Sequence of chain 1.C:
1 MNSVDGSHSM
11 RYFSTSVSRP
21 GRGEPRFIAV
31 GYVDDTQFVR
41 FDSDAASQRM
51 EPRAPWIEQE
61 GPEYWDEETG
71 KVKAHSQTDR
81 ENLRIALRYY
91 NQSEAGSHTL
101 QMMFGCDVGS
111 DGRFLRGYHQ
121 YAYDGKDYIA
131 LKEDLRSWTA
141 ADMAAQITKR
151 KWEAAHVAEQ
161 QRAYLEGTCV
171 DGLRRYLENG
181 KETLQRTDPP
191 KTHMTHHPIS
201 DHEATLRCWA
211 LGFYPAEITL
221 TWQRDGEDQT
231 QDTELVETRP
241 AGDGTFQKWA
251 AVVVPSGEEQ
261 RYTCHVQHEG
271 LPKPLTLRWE

The protein below binds the small molecule below.
Small molecule (SMILES): CC(C)C[C@H](NC(=O)[C@H](CCCN=C(N)N)NC(=O)[C@H](Cc1ccc(O)cc1)NC(=O)[C@H](CC(C)C)NC(=O)[C@H](Cc1ccc(O)cc1)NC(=O)[C@H](CC(N)=O)NC(=O)[C@H](Cc1ccc(O)cc1)NC(=O)[C@@H](N)CC(N)=O)C(=O)N[C@H](C=O)Cc1ccccc1

Binding-site contacts:
Ligand atom N contacts residue ASN82 of chain 1.C at 3.0 Å (h-bond).
Ligand atom CD1 contacts residue HIS75 of chain 1.C at 3.1 Å.
Ligand atom O contacts residue THR78 of chain 1.C at 3.4 Å.
Ligand atom CB contacts residue GLU68 of chain 1.C at 3.4 Å.
Ligand atom O contacts residue ASN82 of chain 1.C at 3.5 Å (h-bond).
Ligand atom N contacts residue TYR12 of chain 1.C at 3.4 Å (h-bond).
Ligand atom CZ contacts residue GLN160 of chain 1.C at 3.4 Å.
Ligand atom O contacts residue TYR89 of chain 1.C at 2.7 Å (h-bond).
Ligand atom O contacts residue TRP152 of chain 1.C at 2.6 Å (h-bond).
Ligand atom CB contacts residue LYS71 of chain 1.C at 3.6 Å.
Ligand atom OD1 contacts residue ARG175 of chain 1.C at 3.5 Å (salt-bridge).
Ligand atom N contacts residue ILE85 of chain 1.C at 3.3 Å.
Ligand atom C contacts residue TYR89 of chain 1.C at 3.3 Å (hydrophobic).
Ligand atom C contacts residue THR78 of chain 1.C at 3.4 Å.
Ligand atom C contacts residue THR148 of chain 1.C at 3.1 Å.
Ligand atom CE1 contacts residue TYR12 of chain 1.C at 3.5 Å (hydrophobic).
Ligand atom ND2 contacts residue TYR164 of chain 1.C at 3.4 Å.
Ligand atom C contacts residue THR78 of chain 1.C at 3.5 Å.
Ligand atom CG contacts residue ASN82 of chain 1.C at 3.5 Å.
Ligand atom ND2 contacts residue GLN161 of chain 1.C at 2.7 Å (h-bond).
Ligand atom CB contacts residue THR148 of chain 1.C at 3.3 Å.
Ligand atom CB contacts residue THR168 of chain 1.C at 3.5 Å.
Ligand atom OH contacts residue HIS75 of chain 1.C at 2.8 Å (h-bond).
Ligand atom NH1 contacts residue GLN160 of chain 1.C at 3.4 Å (h-bond).
Ligand atom CG contacts residue TYR164 of chain 1.C at 3.3 Å (hydrophobic).
Ligand atom CA contacts residue GLU68 of chain 1.C at 3.5 Å.
Ligand atom O contacts residue TYR164 of chain 1.C at 2.6 Å (h-bond).
Ligand atom NH2 contacts residue ALA155 of chain 1.C at 3.3 Å (h-bond).
Ligand atom OH contacts residue GLN160 of chain 1.C at 2.4 Å (h-bond).
Ligand atom NH1 contacts residue VAL157 of chain 1.C at 3.2 Å.
Ligand atom CD1 contacts residue ASN82 of chain 1.C at 3.5 Å.
Ligand atom N contacts residue TYR176 of chain 1.C at 2.8 Å (h-bond).
Ligand atom CA contacts residue THR148 of chain 1.C at 3.2 Å.
Ligand atom CA contacts residue THR78 of chain 1.C at 3.1 Å.
Ligand atom N contacts residue GLU68 of chain 1.C at 2.8 Å (salt-bridge).
Ligand atom O contacts residue THR78 of chain 1.C at 2.5 Å (h-bond).
Ligand atom CE1 contacts residue ASN82 of chain 1.C at 3.5 Å.
Ligand atom O contacts residue LYS71 of chain 1.C at 3.0 Å.
Ligand atom O contacts residue THR148 of chain 1.C at 2.4 Å (h-bond).
Ligand atom CE2 contacts residue HIS75 of chain 1.C at 3.5 Å.